Sequence of chain 2.A:
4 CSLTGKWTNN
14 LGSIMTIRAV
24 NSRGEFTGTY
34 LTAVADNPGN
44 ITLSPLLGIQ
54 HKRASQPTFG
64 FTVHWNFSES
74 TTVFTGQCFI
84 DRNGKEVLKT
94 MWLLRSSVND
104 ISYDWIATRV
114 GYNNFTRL

Sequence of chain 1.B:
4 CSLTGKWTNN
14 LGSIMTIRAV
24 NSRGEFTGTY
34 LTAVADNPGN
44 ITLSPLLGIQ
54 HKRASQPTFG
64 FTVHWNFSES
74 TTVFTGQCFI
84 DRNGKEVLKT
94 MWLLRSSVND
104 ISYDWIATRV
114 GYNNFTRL

The small molecule below binds the protein below.
Small molecule (SMILES): O=C(CCCC[C@@H]1SC[C@@H]2NC(=O)N[C@@H]21)Nc1ccc([N+](=O)[O-])cc1

Binding-site contacts:
Ligand atom C6 contacts residue TRP95 of chain 1.B at 3.2 Å (hydrophobic).
Ligand atom C22 contacts residue SER99 of chain 1.B at 3.5 Å.
Ligand atom N2 contacts residue THR35 of chain 1.B at 3.0 Å (h-bond).
Ligand atom C5 contacts residue TRP95 of chain 1.B at 3.7 Å (hydrophobic).
Ligand atom O27 contacts residue ARG112 of chain 1.B at 2.6 Å (salt-bridge).
Ligand atom C3 contacts residue ASN116 of chain 1.B at 3.7 Å.
Ligand atom N17 contacts residue SER73 of chain 1.B at 3.0 Å (h-bond).
Ligand atom N25 contacts residue ARG112 of chain 1.B at 3.2 Å (salt-bridge).
Ligand atom C4 contacts residue VAL37 of chain 1.B at 3.8 Å (hydrophobic).
Ligand atom C5 contacts residue ASN116 of chain 1.B at 3.8 Å.
Ligand atom C1 contacts residue SER73 of chain 1.B at 3.8 Å.
Ligand atom C18 contacts residue SER73 of chain 1.B at 3.7 Å.
Ligand atom C10 contacts residue SER73 of chain 1.B at 3.7 Å.
Ligand atom O2 contacts residue ALA38 of chain 1.B at 3.3 Å.
Ligand atom C9 contacts residue TRP68 of chain 1.B at 3.7 Å (hydrophobic).
Ligand atom C21 contacts residue SER99 of chain 1.B at 3.2 Å.
Ligand atom S1 contacts residue THR75 of chain 1.B at 3.4 Å (h-bond).
Ligand atom O2 contacts residue ASP39 of chain 1.B at 2.9 Å (salt-bridge).
Ligand atom O3 contacts residue SER16 of chain 1.B at 2.7 Å (h-bond).
Ligand atom C3 contacts residue LEU14 of chain 1.B at 3.8 Å (hydrophobic).
Ligand atom N25 contacts residue SER99 of chain 1.B at 3.7 Å.
Ligand atom C3 contacts residue TYR33 of chain 1.B at 3.5 Å (hydrophobic).
Ligand atom C7 contacts residue TRP68 of chain 1.B at 3.8 Å (hydrophobic).
Ligand atom O3 contacts residue TYR33 of chain 1.B at 2.7 Å (h-bond).
Ligand atom C7 contacts residue VAL37 of chain 1.B at 3.5 Å (hydrophobic).
Ligand atom N2 contacts residue VAL37 of chain 1.B at 3.7 Å.
Ligand atom C7 contacts residue THR35 of chain 1.B at 3.4 Å.
Ligand atom C22 contacts residue ARG112 of chain 1.B at 3.5 Å.
Ligand atom O26 contacts residue SER99 of chain 1.B at 3.6 Å.
Ligand atom C20 contacts residue SER73 of chain 1.B at 3.5 Å.
Ligand atom C2 contacts residue TRP108 of chain 2.A at 3.7 Å (hydrophobic).
Ligand atom O3 contacts residue ASN12 of chain 1.B at 3.0 Å (h-bond).
Ligand atom N1 contacts residue ASN116 of chain 1.B at 2.8 Å (h-bond).
Ligand atom C3 contacts residue SER16 of chain 1.B at 3.6 Å.
Ligand atom S1 contacts residue TRP68 of chain 1.B at 3.5 Å.
Ligand atom C23 contacts residue ARG112 of chain 1.B at 3.6 Å.
Ligand atom C24 contacts residue ASP39 of chain 1.B at 3.6 Å.
Ligand atom N1 contacts residue LEU14 of chain 1.B at 3.7 Å.
Ligand atom C23 contacts residue ASP39 of chain 1.B at 3.6 Å.
Ligand atom C8 contacts residue TRP68 of chain 1.B at 3.7 Å (hydrophobic).